Binding-site contacts:
Ligand atom C1 contacts residue ASN704 of chain 1.C at 1.4 Å.
Ligand atom N2 contacts residue LEU909 of chain 1.C at 4.4 Å.
Ligand atom N2 contacts residue ASN704 of chain 1.C at 2.8 Å (h-bond).
Ligand atom C5 contacts residue ASN704 of chain 1.C at 3.7 Å.
Ligand atom C3 contacts residue LEU909 of chain 1.C at 4.0 Å (hydrophobic).
Ligand atom C3 contacts residue ASN704 of chain 1.C at 3.8 Å.
Ligand atom C4 contacts residue ASN704 of chain 1.C at 4.2 Å.
Ligand atom O5 contacts residue ASN704 of chain 1.C at 2.4 Å (h-bond).
Ligand atom C8 contacts residue THR703 of chain 1.C at 4.5 Å.
Ligand atom C7 contacts residue ASN704 of chain 1.C at 3.2 Å.
Ligand atom O4 contacts residue LEU909 of chain 1.C at 4.1 Å.
Ligand atom O7 contacts residue ASN704 of chain 1.C at 3.1 Å (h-bond).
Ligand atom C2 contacts residue ASN704 of chain 1.C at 2.4 Å.
Ligand atom C8 contacts residue ASN704 of chain 1.C at 4.2 Å.
Ligand atom O3 contacts residue LEU909 of chain 1.C at 4.3 Å.

A small-molecule ligand and the protein it binds are described below.
Small molecule (SMILES): CC(=O)N[C@@H]1[C@@H](O)[C@H](O)[C@@H](CO)O[C@H]1O

Sequence of chain 1.C:
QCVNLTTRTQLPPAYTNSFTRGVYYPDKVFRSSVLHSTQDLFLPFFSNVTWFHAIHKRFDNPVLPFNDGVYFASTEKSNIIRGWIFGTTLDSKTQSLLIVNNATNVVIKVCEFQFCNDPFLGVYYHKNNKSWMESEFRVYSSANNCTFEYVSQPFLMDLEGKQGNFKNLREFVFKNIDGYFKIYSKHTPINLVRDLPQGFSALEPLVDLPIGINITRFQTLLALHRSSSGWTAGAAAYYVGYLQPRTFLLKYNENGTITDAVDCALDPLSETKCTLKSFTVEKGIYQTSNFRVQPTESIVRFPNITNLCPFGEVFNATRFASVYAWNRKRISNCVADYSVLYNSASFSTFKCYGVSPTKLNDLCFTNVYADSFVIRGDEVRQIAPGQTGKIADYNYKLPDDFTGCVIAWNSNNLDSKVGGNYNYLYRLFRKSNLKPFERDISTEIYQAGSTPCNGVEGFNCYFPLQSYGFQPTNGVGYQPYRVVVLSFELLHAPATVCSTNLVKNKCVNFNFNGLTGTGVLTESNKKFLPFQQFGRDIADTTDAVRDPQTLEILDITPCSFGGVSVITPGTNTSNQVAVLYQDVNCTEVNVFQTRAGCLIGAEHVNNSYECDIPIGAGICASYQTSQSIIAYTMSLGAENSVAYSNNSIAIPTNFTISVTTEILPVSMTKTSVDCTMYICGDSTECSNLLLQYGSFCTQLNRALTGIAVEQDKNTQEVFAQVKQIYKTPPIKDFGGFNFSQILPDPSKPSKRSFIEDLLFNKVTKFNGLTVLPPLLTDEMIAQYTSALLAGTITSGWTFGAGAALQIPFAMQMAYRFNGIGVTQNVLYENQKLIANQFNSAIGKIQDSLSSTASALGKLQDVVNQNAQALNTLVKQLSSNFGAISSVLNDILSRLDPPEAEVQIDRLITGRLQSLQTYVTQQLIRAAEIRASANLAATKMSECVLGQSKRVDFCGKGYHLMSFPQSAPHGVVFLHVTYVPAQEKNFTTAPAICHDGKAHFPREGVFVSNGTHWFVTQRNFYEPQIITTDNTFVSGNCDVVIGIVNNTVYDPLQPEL